Binding-site contacts:
Ligand atom O2 contacts residue LYS35 of chain 1.B at 3.6 Å.
Ligand atom C13 contacts residue GLN82 of chain 1.B at 3.7 Å.
Ligand atom O1 contacts residue LEU66 of chain 1.B at 3.3 Å.
Ligand atom C2 contacts residue CYS84 of chain 1.B at 3.7 Å (hydrophobic).
Ligand atom C4 contacts residue PHE135 of chain 1.B at 3.7 Å (hydrophobic).
Ligand atom C5 contacts residue VAL23 of chain 1.B at 3.7 Å (hydrophobic).
Ligand atom O3 contacts residue SER17 of chain 1.B at 3.6 Å.
Ligand atom C12 contacts residue PHE135 of chain 1.B at 3.7 Å (hydrophobic).
Ligand atom C1 contacts residue PHE135 of chain 1.B at 3.8 Å (hydrophobic).
Ligand atom C15 contacts residue ASN132 of chain 1.B at 3.6 Å.
Ligand atom N1 contacts residue GLY86 of chain 1.B at 3.6 Å.
Ligand atom C3 contacts residue CYS84 of chain 1.B at 3.8 Å (hydrophobic).
Ligand atom N1 contacts residue CYS84 of chain 1.B at 2.8 Å (h-bond).
Ligand atom C13 contacts residue CYS84 of chain 1.B at 3.7 Å (hydrophobic).
Ligand atom N6 contacts residue PHE135 of chain 1.B at 3.8 Å.
Ligand atom C10 contacts residue ASP146 of chain 1.B at 3.5 Å.
Ligand atom C2 contacts residue TRP83 of chain 1.B at 3.6 Å (hydrophobic).
Ligand atom C10 contacts residue VAL23 of chain 1.B at 3.5 Å (hydrophobic).
Ligand atom C3 contacts residue GLY86 of chain 1.B at 3.3 Å.
Ligand atom O1 contacts residue ASP146 of chain 1.B at 3.0 Å (salt-bridge).
Ligand atom N2 contacts residue PHE135 of chain 1.B at 3.2 Å.
Ligand atom N3 contacts residue THR81 of chain 1.B at 3.0 Å (h-bond).
Ligand atom C11 contacts residue THR81 of chain 1.B at 3.7 Å.
Ligand atom C11 contacts residue ILE79 of chain 1.B at 3.8 Å (hydrophobic).
Ligand atom C16 contacts residue ILE15 of chain 1.B at 3.6 Å (hydrophobic).
Ligand atom C11 contacts residue ALA33 of chain 1.B at 3.8 Å (hydrophobic).
Ligand atom C8 contacts residue PHE135 of chain 1.B at 3.4 Å (hydrophobic).
Ligand atom C5 contacts residue ASP146 of chain 1.B at 3.6 Å.
Ligand atom N4 contacts residue ALA33 of chain 1.B at 3.5 Å.
Ligand atom N4 contacts residue LEU66 of chain 1.B at 3.8 Å.
Ligand atom C17 contacts residue ASN132 of chain 1.B at 3.4 Å.
Ligand atom C11 contacts residue LYS35 of chain 1.B at 3.5 Å.
Ligand atom C14 contacts residue VAL23 of chain 1.B at 3.7 Å (hydrophobic).
Ligand atom N5 contacts residue CYS84 of chain 1.B at 2.8 Å (h-bond).
Ligand atom C3 contacts residue TRP83 of chain 1.B at 3.8 Å (hydrophobic).
Ligand atom N1 contacts residue TRP83 of chain 1.B at 3.6 Å.
Ligand atom CL contacts residue PHE135 of chain 1.B at 3.4 Å.
Ligand atom N5 contacts residue TRP83 of chain 1.B at 3.5 Å.
Ligand atom C13 contacts residue ALA33 of chain 1.B at 3.5 Å (hydrophobic).
Ligand atom C9 contacts residue PHE135 of chain 1.B at 3.7 Å (hydrophobic).

Sequence of chain 1.B:
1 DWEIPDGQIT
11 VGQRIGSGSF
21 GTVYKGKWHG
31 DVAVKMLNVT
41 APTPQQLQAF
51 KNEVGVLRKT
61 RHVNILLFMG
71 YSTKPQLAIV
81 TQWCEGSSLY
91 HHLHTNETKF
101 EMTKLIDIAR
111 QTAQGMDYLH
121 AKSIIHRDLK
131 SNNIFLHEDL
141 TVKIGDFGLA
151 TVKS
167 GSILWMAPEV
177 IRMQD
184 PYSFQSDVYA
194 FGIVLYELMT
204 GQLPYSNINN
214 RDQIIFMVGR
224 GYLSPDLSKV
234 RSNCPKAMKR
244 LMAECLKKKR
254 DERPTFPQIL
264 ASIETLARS

The small molecule below binds the protein below.
Small molecule (SMILES): CNS(=O)(=O)c1ccc(N2CCOCC2)c(Nc2ncnc3[nH]cc(Cl)c23)c1